Sequence of chain 1.C:
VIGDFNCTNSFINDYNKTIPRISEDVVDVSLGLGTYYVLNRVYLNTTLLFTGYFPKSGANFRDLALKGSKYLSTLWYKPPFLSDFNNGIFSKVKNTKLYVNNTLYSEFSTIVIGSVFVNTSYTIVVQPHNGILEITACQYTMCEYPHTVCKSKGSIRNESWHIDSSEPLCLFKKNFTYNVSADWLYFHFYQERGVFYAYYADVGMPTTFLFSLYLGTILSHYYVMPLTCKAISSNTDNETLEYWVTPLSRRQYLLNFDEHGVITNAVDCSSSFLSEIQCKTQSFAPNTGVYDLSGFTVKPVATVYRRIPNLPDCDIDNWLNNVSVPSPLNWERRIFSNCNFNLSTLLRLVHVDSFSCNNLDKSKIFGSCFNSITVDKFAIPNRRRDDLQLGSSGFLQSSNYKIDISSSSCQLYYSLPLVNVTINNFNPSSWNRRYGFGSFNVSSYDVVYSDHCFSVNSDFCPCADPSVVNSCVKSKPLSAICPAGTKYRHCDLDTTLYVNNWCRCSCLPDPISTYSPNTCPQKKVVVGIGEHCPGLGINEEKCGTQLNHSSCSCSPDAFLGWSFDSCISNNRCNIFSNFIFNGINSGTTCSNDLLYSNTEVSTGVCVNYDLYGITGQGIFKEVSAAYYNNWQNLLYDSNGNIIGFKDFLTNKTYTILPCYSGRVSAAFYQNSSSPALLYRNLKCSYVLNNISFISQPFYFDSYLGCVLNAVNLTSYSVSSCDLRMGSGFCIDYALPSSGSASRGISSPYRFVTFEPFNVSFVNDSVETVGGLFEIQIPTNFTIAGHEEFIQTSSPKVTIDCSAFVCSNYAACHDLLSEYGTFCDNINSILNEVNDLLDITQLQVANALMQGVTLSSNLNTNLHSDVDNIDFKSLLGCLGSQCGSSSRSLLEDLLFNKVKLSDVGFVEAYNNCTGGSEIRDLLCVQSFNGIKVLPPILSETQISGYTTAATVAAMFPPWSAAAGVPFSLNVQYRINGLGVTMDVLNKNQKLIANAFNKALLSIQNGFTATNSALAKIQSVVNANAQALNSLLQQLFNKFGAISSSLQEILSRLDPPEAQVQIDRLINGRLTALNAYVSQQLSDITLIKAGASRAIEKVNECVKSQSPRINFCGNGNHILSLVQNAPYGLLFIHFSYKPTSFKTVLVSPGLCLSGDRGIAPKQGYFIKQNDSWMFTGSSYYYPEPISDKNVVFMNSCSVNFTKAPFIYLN

A small-molecule ligand and the protein it binds are described below.
Small molecule (SMILES): CC(=O)N[C@@H]1[C@@H](O)[C@H](O)[C@@H](CO)O[C@H]1O

Binding-site contacts:
Ligand atom N2 contacts residue ASN58 of chain 1.C at 2.9 Å (h-bond).
Ligand atom C3 contacts residue ASN58 of chain 1.C at 3.9 Å.
Ligand atom O5 contacts residue ASN58 of chain 1.C at 2.5 Å (h-bond).
Ligand atom C7 contacts residue GLU272 of chain 1.C at 4.3 Å.
Ligand atom C5 contacts residue ASN58 of chain 1.C at 3.7 Å.
Ligand atom C1 contacts residue ASN58 of chain 1.C at 1.5 Å.
Ligand atom C2 contacts residue ASN58 of chain 1.C at 2.5 Å.
Ligand atom C8 contacts residue GLU272 of chain 1.C at 3.4 Å.
Ligand atom C4 contacts residue ASN58 of chain 1.C at 4.3 Å.
Ligand atom O7 contacts residue GLU272 of chain 1.C at 4.4 Å.
Ligand atom C7 contacts residue ASN58 of chain 1.C at 4.0 Å.